Binding-site contacts:
Ligand atom N6 contacts residue GLY153 of chain 1.B at 3.1 Å (h-bond).
Ligand atom N7 contacts residue PHE74 of chain 1.B at 3.2 Å.
Ligand atom O1B contacts residue ASN82 of chain 1.B at 3.0 Å (h-bond).
Ligand atom C2' contacts residue LEU142 of chain 1.B at 3.5 Å (hydrophobic).
Ligand atom O1A contacts residue ASN82 of chain 1.B at 2.8 Å (h-bond).
Ligand atom O5' contacts residue ARG65 of chain 1.B at 3.6 Å.
Ligand atom O3' contacts residue ASP62 of chain 1.B at 3.2 Å (salt-bridge).
Ligand atom C6 contacts residue PHE74 of chain 1.B at 3.7 Å (hydrophobic).
Ligand atom O2A contacts residue ILE105 of chain 1.B at 3.0 Å (h-bond).
Ligand atom C6 contacts residue PHE154 of chain 1.B at 3.4 Å (hydrophobic).
Ligand atom C8 contacts residue PHE74 of chain 1.B at 3.3 Å (hydrophobic).
Ligand atom O2' contacts residue LEU142 of chain 1.B at 3.3 Å.
Ligand atom O5' contacts residue PHE74 of chain 1.B at 3.6 Å.
Ligand atom C5 contacts residue PHE74 of chain 1.B at 3.7 Å (hydrophobic).
Ligand atom O2B contacts residue PRO107 of chain 1.B at 3.1 Å.
Ligand atom C6 contacts residue ARG79 of chain 1.B at 3.7 Å.
Ligand atom N1 contacts residue ARG79 of chain 1.B at 3.0 Å (salt-bridge).
Ligand atom O3' contacts residue ANP1 of chain 1.L at 2.5 Å (h-bond).
Ligand atom O1A contacts residue GLY61 of chain 1.B at 3.7 Å.
Ligand atom O3B contacts residue SER106 of chain 1.B at 3.1 Å (h-bond).
Ligand atom O2A contacts residue ALA104 of chain 1.B at 3.3 Å.
Ligand atom N1 contacts residue THR155 of chain 1.B at 3.5 Å (h-bond).
Ligand atom N3 contacts residue PHE154 of chain 1.B at 3.7 Å.
Ligand atom O1A contacts residue ARG65 of chain 1.B at 3.0 Å (salt-bridge).
Ligand atom N1 contacts residue PHE154 of chain 1.B at 3.5 Å.
Ligand atom O1B contacts residue ARG79 of chain 1.B at 3.6 Å.
Ligand atom N6 contacts residue PHE154 of chain 1.B at 3.6 Å.
Ligand atom N9 contacts residue PHE74 of chain 1.B at 3.3 Å.
Ligand atom O2B contacts residue ILE105 of chain 1.B at 3.7 Å.
Ligand atom O3B contacts residue ILE83 of chain 1.B at 3.7 Å.
Ligand atom C4 contacts residue PHE74 of chain 1.B at 3.5 Å (hydrophobic).
Ligand atom C2 contacts residue ILE105 of chain 1.B at 3.5 Å (hydrophobic).
Ligand atom O2B contacts residue ARG79 of chain 1.B at 2.7 Å (salt-bridge).
Ligand atom O4' contacts residue PHE74 of chain 1.B at 3.1 Å.
Ligand atom O1B contacts residue ARG65 of chain 1.B at 3.1 Å (salt-bridge).
Ligand atom C5 contacts residue PHE154 of chain 1.B at 3.7 Å (hydrophobic).
Ligand atom O2' contacts residue ASP62 of chain 1.B at 3.5 Å (salt-bridge).
Ligand atom C3' contacts residue ANP1 of chain 1.L at 3.7 Å.
Ligand atom C4' contacts residue ASP62 of chain 1.B at 3.3 Å.
Ligand atom O3B contacts residue ILE105 of chain 1.B at 3.5 Å (h-bond).

This small molecule binds to this protein.
Small molecule (SMILES): Nc1ncnc2c1ncn2[C@@H]1O[C@H](CO[P](=O)(O)OS(=O)(=O)O)[C@@H](O)[C@H]1O

Sequence of chain 1.B:
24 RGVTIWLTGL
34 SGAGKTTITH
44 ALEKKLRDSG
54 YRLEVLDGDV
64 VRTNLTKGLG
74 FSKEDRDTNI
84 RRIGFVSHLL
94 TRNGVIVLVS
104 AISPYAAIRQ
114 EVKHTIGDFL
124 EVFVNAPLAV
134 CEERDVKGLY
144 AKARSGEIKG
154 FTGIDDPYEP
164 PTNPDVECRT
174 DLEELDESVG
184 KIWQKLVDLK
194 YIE